Sequence of chain 1.A:
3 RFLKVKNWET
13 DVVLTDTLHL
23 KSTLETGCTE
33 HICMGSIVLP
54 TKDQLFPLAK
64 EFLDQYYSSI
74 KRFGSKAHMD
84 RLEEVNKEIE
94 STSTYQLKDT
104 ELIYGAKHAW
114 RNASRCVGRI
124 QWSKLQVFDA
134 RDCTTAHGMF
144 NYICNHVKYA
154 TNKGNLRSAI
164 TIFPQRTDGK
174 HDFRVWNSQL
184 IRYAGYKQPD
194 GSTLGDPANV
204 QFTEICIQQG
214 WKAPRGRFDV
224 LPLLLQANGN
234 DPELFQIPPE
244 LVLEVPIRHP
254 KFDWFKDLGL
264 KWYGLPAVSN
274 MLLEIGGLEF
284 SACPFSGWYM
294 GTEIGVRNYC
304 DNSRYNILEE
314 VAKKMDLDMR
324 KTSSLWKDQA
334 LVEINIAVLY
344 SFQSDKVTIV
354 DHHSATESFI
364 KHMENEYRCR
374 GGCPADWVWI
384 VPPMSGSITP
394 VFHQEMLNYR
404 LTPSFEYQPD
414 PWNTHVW

Binding-site contacts:
Ligand atom N6A contacts residue TYR292 of chain 1.A at 3.6 Å.
Ligand atom N6A contacts residue HEM1 of chain 1.C at 3.5 Å.
Ligand atom C3' contacts residue HEM1 of chain 1.C at 3.8 Å.
Ligand atom C7A contacts residue GLU296 of chain 1.A at 3.4 Å.
Ligand atom C6A contacts residue TRP291 of chain 1.A at 3.6 Å (hydrophobic).
Ligand atom N6A contacts residue PRO269 of chain 1.A at 3.8 Å.
Ligand atom C15 contacts residue TRP10 of chain 1.B at 3.8 Å (hydrophobic).
Ligand atom C8A contacts residue PRO269 of chain 1.A at 3.8 Å (hydrophobic).
Ligand atom C2' contacts residue HEM1 of chain 1.C at 3.3 Å.
Ligand atom N1' contacts residue GLU296 of chain 1.A at 2.9 Å (salt-bridge).
Ligand atom C4 contacts residue HEM1 of chain 1.C at 3.3 Å.
Ligand atom C4' contacts residue GLU296 of chain 1.A at 3.7 Å.
Ligand atom C4 contacts residue TYR410 of chain 1.A at 3.6 Å (hydrophobic).
Ligand atom N6A contacts residue TRP291 of chain 1.A at 2.6 Å (h-bond).
Ligand atom O1 contacts residue HEM1 of chain 1.C at 3.1 Å (h-bond).
Ligand atom C16 contacts residue VAL40 of chain 1.A at 3.5 Å (hydrophobic).
Ligand atom N1A contacts residue HEM1 of chain 1.C at 3.8 Å.
Ligand atom C2A contacts residue GLU296 of chain 1.A at 3.5 Å.
Ligand atom C8A contacts residue SER289 of chain 1.A at 3.8 Å.
Ligand atom C3 contacts residue HEM1 of chain 1.C at 3.5 Å.
Ligand atom C4 contacts residue GOL1 of chain 1.D at 3.5 Å.
Ligand atom C6A contacts residue HEM1 of chain 1.C at 3.6 Å.
Ligand atom C6A contacts residue PRO269 of chain 1.A at 3.8 Å (hydrophobic).
Ligand atom C5' contacts residue GLU296 of chain 1.A at 3.0 Å.
Ligand atom C5A contacts residue PRO269 of chain 1.A at 3.7 Å (hydrophobic).
Ligand atom C11 contacts residue GOL1 of chain 1.D at 3.4 Å.
Ligand atom C7A contacts residue HEM1 of chain 1.C at 3.7 Å.
Ligand atom N2 contacts residue HEM1 of chain 1.C at 2.8 Å (h-bond).
Ligand atom C3 contacts residue GOL1 of chain 1.D at 3.8 Å.
Ligand atom C6A contacts residue GLU296 of chain 1.A at 3.6 Å.
Ligand atom N1A contacts residue GLU296 of chain 1.A at 2.8 Å (salt-bridge).
Ligand atom C8A contacts residue HEM1 of chain 1.C at 3.6 Å.
Ligand atom C12 contacts residue GOL1 of chain 1.D at 3.5 Å.
Ligand atom C8A contacts residue PHE288 of chain 1.A at 3.6 Å (hydrophobic).
Ligand atom C14 contacts residue TRP10 of chain 1.B at 3.4 Å (hydrophobic).
Ligand atom C3A contacts residue VAL271 of chain 1.A at 3.6 Å (hydrophobic).
Ligand atom C1 contacts residue VAL271 of chain 1.A at 3.8 Å (hydrophobic).
Ligand atom C5A contacts residue HEM1 of chain 1.C at 3.5 Å.
Ligand atom N6A contacts residue GLU296 of chain 1.A at 2.9 Å (salt-bridge).
Ligand atom C8A contacts residue GLY290 of chain 1.A at 3.5 Å.

This small molecule binds to this protein.
Small molecule (SMILES): Cc1cc(N)nc(C[C@H]2CNC[C@H]2OCCNCCc2cccc(F)c2)c1

Sequence of chain 1.B:
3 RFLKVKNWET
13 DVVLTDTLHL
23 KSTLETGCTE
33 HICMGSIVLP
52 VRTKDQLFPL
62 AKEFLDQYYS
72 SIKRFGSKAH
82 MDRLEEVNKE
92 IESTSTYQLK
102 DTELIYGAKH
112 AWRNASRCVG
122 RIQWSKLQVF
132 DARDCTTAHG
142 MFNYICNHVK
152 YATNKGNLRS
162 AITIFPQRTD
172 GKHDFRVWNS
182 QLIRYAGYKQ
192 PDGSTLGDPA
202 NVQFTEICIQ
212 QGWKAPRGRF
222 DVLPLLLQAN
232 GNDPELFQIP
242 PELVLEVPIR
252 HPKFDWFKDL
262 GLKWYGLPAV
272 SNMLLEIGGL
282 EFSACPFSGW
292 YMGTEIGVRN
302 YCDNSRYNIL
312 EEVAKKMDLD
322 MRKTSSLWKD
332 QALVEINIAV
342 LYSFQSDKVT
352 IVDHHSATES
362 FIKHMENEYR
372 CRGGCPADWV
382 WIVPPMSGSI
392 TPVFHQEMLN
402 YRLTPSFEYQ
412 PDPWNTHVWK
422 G